Binding-site contacts:
Ligand atom C5 contacts residue ASN1098 of chain 1.A at 3.7 Å.
Ligand atom C2 contacts residue ASN1098 of chain 1.A at 2.5 Å.
Ligand atom C3 contacts residue ASN1098 of chain 1.A at 3.8 Å.
Ligand atom C4 contacts residue HIS1101 of chain 1.A at 4.5 Å.
Ligand atom C5 contacts residue HIS1101 of chain 1.A at 3.9 Å.
Ligand atom C1 contacts residue HIS1101 of chain 1.A at 4.1 Å.
Ligand atom C1 contacts residue PHE1103 of chain 1.A at 4.3 Å (hydrophobic).
Ligand atom C8 contacts residue THR1100 of chain 1.A at 4.4 Å.
Ligand atom C5 contacts residue PHE1103 of chain 1.A at 4.3 Å (hydrophobic).
Ligand atom C3 contacts residue HIS1101 of chain 1.A at 4.2 Å.
Ligand atom O6 contacts residue PHE1103 of chain 1.A at 3.3 Å.
Ligand atom C7 contacts residue ASN1098 of chain 1.A at 3.4 Å.
Ligand atom O7 contacts residue HIS1101 of chain 1.A at 3.9 Å.
Ligand atom N2 contacts residue THR1100 of chain 1.A at 4.1 Å.
Ligand atom N2 contacts residue ASN1098 of chain 1.A at 2.9 Å (h-bond).
Ligand atom C1 contacts residue ASN1098 of chain 1.A at 1.5 Å.
Ligand atom C8 contacts residue HIS1101 of chain 1.A at 3.9 Å.
Ligand atom C6 contacts residue PHE1103 of chain 1.A at 4.3 Å (hydrophobic).
Ligand atom C8 contacts residue ASN1098 of chain 1.A at 3.0 Å.
Ligand atom O4 contacts residue HIS1101 of chain 1.A at 4.4 Å.
Ligand atom C8 contacts residue GLY1099 of chain 1.A at 4.3 Å.
Ligand atom O7 contacts residue ASN1098 of chain 1.A at 3.5 Å (h-bond).
Ligand atom C7 contacts residue HIS1101 of chain 1.A at 4.3 Å.
Ligand atom O5 contacts residue ASN1098 of chain 1.A at 2.4 Å (h-bond).
Ligand atom O5 contacts residue PHE1103 of chain 1.A at 3.7 Å.
Ligand atom O5 contacts residue HIS1101 of chain 1.A at 4.4 Å.
Ligand atom C4 contacts residue ASN1098 of chain 1.A at 4.3 Å.

This protein binds this small molecule.
Small molecule (SMILES): CC(=O)N[C@H]1[C@H](O[C@H]2[C@H](O)[C@@H](NC(C)=O)CO[C@@H]2CO)O[C@H](CO)[C@@H](O)[C@@H]1O

Sequence of chain 1.A:
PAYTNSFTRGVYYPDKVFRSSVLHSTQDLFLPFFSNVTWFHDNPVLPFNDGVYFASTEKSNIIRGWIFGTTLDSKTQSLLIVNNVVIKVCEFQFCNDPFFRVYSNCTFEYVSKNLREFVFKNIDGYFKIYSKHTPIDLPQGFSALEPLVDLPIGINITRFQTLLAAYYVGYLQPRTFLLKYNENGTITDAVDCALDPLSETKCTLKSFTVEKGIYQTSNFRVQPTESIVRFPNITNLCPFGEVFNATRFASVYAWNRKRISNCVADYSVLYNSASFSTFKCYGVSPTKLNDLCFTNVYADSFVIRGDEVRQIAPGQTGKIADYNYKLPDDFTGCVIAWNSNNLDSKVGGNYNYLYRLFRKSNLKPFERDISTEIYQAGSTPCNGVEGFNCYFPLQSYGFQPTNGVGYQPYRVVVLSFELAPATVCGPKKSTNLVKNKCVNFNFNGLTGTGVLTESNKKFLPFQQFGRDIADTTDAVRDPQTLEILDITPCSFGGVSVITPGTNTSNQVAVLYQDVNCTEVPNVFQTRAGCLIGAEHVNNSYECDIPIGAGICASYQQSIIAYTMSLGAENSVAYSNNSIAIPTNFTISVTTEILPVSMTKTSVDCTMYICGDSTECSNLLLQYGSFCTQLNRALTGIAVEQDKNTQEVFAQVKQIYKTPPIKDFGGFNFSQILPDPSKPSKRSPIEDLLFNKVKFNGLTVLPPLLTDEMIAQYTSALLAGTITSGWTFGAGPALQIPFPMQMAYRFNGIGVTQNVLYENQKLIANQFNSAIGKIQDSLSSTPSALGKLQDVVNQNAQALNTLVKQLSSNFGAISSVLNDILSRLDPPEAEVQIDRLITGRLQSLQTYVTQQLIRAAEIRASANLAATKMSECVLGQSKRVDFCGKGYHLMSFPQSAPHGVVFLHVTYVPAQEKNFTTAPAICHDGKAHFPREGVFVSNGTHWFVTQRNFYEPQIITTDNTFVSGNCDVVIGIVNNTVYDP